The small molecule below binds the protein below.
Small molecule (SMILES): Nc1ncnc2c1ncn2[C@@H]1O[C@H](CO[P](=O)(O)O[P](=O)(O)NP(=O)(O)O)[C@@H](O)[C@H]1O

Sequence of chain 5.A:
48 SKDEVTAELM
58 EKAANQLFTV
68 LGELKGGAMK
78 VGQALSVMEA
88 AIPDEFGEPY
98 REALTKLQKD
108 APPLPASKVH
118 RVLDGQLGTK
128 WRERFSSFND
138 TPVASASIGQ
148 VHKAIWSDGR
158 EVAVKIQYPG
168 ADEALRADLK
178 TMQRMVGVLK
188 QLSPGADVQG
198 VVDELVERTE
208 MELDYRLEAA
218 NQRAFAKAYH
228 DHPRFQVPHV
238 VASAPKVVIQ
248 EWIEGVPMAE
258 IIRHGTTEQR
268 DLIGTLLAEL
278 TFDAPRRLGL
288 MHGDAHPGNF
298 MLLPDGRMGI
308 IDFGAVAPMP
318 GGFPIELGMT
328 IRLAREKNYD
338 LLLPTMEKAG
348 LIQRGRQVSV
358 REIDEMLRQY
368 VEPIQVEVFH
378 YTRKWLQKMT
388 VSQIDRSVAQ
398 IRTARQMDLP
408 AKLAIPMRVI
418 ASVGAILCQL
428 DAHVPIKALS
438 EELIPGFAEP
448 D

Binding-site contacts:
Ligand atom O3' contacts residue SER142 of chain 5.A at 4.0 Å.
Ligand atom O2B contacts residue SER144 of chain 5.A at 3.6 Å (h-bond).
Ligand atom N7 contacts residue GLN247 of chain 5.A at 3.3 Å (h-bond).
Ligand atom C5 contacts residue GLN247 of chain 5.A at 3.9 Å.
Ligand atom PA contacts residue ASP309 of chain 5.A at 3.6 Å.
Ligand atom O2B contacts residue LYS162 of chain 5.A at 3.2 Å (salt-bridge).
Ligand atom N6 contacts residue GLN247 of chain 5.A at 3.1 Å (h-bond).
Ligand atom C4' contacts residue SER142 of chain 5.A at 3.6 Å.
Ligand atom N1 contacts residue TRP249 of chain 5.A at 3.9 Å.
Ligand atom O1A contacts residue ASP309 of chain 5.A at 2.9 Å (salt-bridge).
Ligand atom N6 contacts residue GLU248 of chain 5.A at 2.9 Å (salt-bridge).
Ligand atom C5 contacts residue ALA160 of chain 5.A at 3.8 Å (hydrophobic).
Ligand atom N6 contacts residue ALA160 of chain 5.A at 4.0 Å.
Ligand atom PG contacts residue ASP309 of chain 5.A at 3.6 Å.
Ligand atom C2 contacts residue TRP249 of chain 5.A at 3.8 Å (hydrophobic).
Ligand atom O2B contacts residue ALA143 of chain 5.A at 3.8 Å.
Ligand atom N1 contacts residue ALA160 of chain 5.A at 4.0 Å.
Ligand atom C6 contacts residue ALA160 of chain 5.A at 3.7 Å (hydrophobic).
Ligand atom O3A contacts residue LYS162 of chain 5.A at 3.5 Å (salt-bridge).
Ligand atom O3' contacts residue ALA141 of chain 5.A at 3.3 Å.
Ligand atom O4' contacts residue VAL148 of chain 5.A at 3.1 Å.
Ligand atom O1B contacts residue ALA143 of chain 5.A at 3.3 Å.
Ligand atom C5' contacts residue SER142 of chain 5.A at 3.6 Å.
Ligand atom O3A contacts residue ALA143 of chain 5.A at 3.9 Å.
Ligand atom O1B contacts residue SER144 of chain 5.A at 3.0 Å (h-bond).
Ligand atom O3G contacts residue ASP309 of chain 5.A at 3.2 Å (salt-bridge).
Ligand atom C4' contacts residue ALA141 of chain 5.A at 4.0 Å (hydrophobic).
Ligand atom C2' contacts residue ILE308 of chain 5.A at 3.7 Å (hydrophobic).
Ligand atom N6 contacts residue ILE250 of chain 5.A at 3.9 Å.
Ligand atom C4' contacts residue VAL148 of chain 5.A at 3.8 Å (hydrophobic).
Ligand atom C6 contacts residue GLN247 of chain 5.A at 3.9 Å.
Ligand atom C2 contacts residue ILE250 of chain 5.A at 3.2 Å (hydrophobic).
Ligand atom N9 contacts residue ILE308 of chain 5.A at 4.0 Å.
Ligand atom PB contacts residue LYS162 of chain 5.A at 4.0 Å.
Ligand atom N1 contacts residue ILE250 of chain 5.A at 3.1 Å (h-bond).
Ligand atom PB contacts residue ALA143 of chain 5.A at 3.9 Å.
Ligand atom N3B contacts residue ASP309 of chain 5.A at 2.9 Å (salt-bridge).
Ligand atom O2A contacts residue ASP309 of chain 5.A at 3.4 Å (salt-bridge).
Ligand atom C8 contacts residue ILE308 of chain 5.A at 3.9 Å (hydrophobic).
Ligand atom O2G contacts residue SER144 of chain 5.A at 3.1 Å (h-bond).